Binding-site contacts:
Ligand atom N2 contacts residue ASN245 of chain 1.E at 2.8 Å (h-bond).
Ligand atom C2 contacts residue ASN245 of chain 1.E at 2.5 Å.
Ligand atom O7 contacts residue ASN245 of chain 1.E at 3.2 Å (h-bond).
Ligand atom O7 contacts residue ARG222 of chain 1.E at 2.8 Å.
Ligand atom C8 contacts residue ASN245 of chain 1.E at 3.5 Å.
Ligand atom C8 contacts residue ARG222 of chain 1.E at 3.8 Å.
Ligand atom O6 contacts residue ASN245 of chain 1.E at 4.4 Å.
Ligand atom C6 contacts residue LYS221 of chain 1.E at 3.9 Å.
Ligand atom C7 contacts residue ARG244 of chain 1.E at 4.0 Å.
Ligand atom O5 contacts residue LYS221 of chain 1.E at 4.1 Å.
Ligand atom C7 contacts residue ARG222 of chain 1.E at 3.8 Å.
Ligand atom O7 contacts residue LEU243 of chain 1.E at 3.8 Å.
Ligand atom O5 contacts residue TRP220 of chain 1.E at 3.9 Å.
Ligand atom C6 contacts residue TRP220 of chain 1.E at 4.4 Å (hydrophobic).
Ligand atom C3 contacts residue ASN245 of chain 1.E at 3.8 Å.
Ligand atom C5 contacts residue LYS221 of chain 1.E at 3.7 Å.
Ligand atom C5 contacts residue ASN245 of chain 1.E at 3.7 Å.
Ligand atom C1 contacts residue ASN245 of chain 1.E at 1.4 Å.
Ligand atom C7 contacts residue ASN245 of chain 1.E at 3.2 Å.
Ligand atom C8 contacts residue ARG244 of chain 1.E at 4.0 Å.
Ligand atom C4 contacts residue ASN245 of chain 1.E at 4.3 Å.
Ligand atom O7 contacts residue ARG244 of chain 1.E at 3.2 Å.
Ligand atom O5 contacts residue ASN245 of chain 1.E at 2.5 Å (h-bond).
Ligand atom C1 contacts residue SER224 of chain 1.E at 4.1 Å.

Sequence of chain 1.E:
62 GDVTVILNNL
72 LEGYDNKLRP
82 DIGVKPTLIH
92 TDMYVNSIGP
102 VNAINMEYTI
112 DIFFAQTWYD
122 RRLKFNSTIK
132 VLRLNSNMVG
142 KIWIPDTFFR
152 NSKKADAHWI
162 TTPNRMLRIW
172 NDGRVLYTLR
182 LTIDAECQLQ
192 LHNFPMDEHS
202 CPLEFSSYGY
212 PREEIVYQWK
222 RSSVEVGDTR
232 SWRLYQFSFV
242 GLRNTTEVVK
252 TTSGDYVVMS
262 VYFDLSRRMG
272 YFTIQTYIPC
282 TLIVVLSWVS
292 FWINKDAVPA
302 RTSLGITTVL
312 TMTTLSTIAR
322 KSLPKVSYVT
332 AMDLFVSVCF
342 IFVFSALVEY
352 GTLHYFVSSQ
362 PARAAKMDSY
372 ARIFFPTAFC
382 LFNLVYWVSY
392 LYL

The protein below binds the small molecule below.
Small molecule (SMILES): CC(=O)N[C@H]1[C@H](O[C@H]2[C@H](O)[C@@H](NC(C)=O)CO[C@@H]2CO)O[C@H](CO)[C@@H](O)[C@@H]1O